Binding-site contacts:
Ligand atom C4 contacts residue ASN107 of chain 1.A at 4.2 Å.
Ligand atom O6 contacts residue VAL153 of chain 1.A at 3.8 Å.
Ligand atom C1 contacts residue ASN110 of chain 1.A at 3.4 Å.
Ligand atom C8 contacts residue ALA108 of chain 1.A at 4.3 Å (hydrophobic).
Ligand atom O5 contacts residue ASN110 of chain 1.A at 3.4 Å (h-bond).
Ligand atom O7 contacts residue ASN107 of chain 1.A at 3.3 Å (h-bond).
Ligand atom C2 contacts residue THR109 of chain 1.A at 3.9 Å.
Ligand atom C6 contacts residue ASN110 of chain 1.A at 4.2 Å.
Ligand atom C1 contacts residue THR109 of chain 1.A at 3.7 Å.
Ligand atom N2 contacts residue ASN107 of chain 1.A at 2.9 Å (h-bond).
Ligand atom C6 contacts residue VAL112 of chain 1.A at 3.7 Å (hydrophobic).
Ligand atom O6 contacts residue VAL112 of chain 1.A at 3.5 Å.
Ligand atom C2 contacts residue ASN110 of chain 1.A at 4.5 Å.
Ligand atom O7 contacts residue GLU136 of chain 1.A at 4.0 Å.
Ligand atom C7 contacts residue ASN107 of chain 1.A at 3.3 Å.
Ligand atom O5 contacts residue ASN107 of chain 1.A at 2.4 Å (h-bond).
Ligand atom C2 contacts residue ASN107 of chain 1.A at 2.4 Å.
Ligand atom O5 contacts residue VAL112 of chain 1.A at 4.2 Å.
Ligand atom O6 contacts residue ASN110 of chain 1.A at 3.8 Å.
Ligand atom C3 contacts residue THR109 of chain 1.A at 4.0 Å.
Ligand atom C1 contacts residue ASN107 of chain 1.A at 1.4 Å.
Ligand atom C5 contacts residue ASN107 of chain 1.A at 3.7 Å.
Ligand atom C8 contacts residue ASN107 of chain 1.A at 4.4 Å.
Ligand atom C5 contacts residue VAL112 of chain 1.A at 4.4 Å (hydrophobic).
Ligand atom C7 contacts residue THR109 of chain 1.A at 4.4 Å.
Ligand atom N2 contacts residue THR109 of chain 1.A at 3.4 Å.
Ligand atom C3 contacts residue ASN107 of chain 1.A at 3.8 Å.
Ligand atom C5 contacts residue ASN110 of chain 1.A at 3.4 Å.

The protein below binds the small molecule below.
Small molecule (SMILES): CC(=O)N[C@@H]1[C@@H](O)[C@H](O)[C@@H](CO)O[C@H]1O

Sequence of chain 1.A:
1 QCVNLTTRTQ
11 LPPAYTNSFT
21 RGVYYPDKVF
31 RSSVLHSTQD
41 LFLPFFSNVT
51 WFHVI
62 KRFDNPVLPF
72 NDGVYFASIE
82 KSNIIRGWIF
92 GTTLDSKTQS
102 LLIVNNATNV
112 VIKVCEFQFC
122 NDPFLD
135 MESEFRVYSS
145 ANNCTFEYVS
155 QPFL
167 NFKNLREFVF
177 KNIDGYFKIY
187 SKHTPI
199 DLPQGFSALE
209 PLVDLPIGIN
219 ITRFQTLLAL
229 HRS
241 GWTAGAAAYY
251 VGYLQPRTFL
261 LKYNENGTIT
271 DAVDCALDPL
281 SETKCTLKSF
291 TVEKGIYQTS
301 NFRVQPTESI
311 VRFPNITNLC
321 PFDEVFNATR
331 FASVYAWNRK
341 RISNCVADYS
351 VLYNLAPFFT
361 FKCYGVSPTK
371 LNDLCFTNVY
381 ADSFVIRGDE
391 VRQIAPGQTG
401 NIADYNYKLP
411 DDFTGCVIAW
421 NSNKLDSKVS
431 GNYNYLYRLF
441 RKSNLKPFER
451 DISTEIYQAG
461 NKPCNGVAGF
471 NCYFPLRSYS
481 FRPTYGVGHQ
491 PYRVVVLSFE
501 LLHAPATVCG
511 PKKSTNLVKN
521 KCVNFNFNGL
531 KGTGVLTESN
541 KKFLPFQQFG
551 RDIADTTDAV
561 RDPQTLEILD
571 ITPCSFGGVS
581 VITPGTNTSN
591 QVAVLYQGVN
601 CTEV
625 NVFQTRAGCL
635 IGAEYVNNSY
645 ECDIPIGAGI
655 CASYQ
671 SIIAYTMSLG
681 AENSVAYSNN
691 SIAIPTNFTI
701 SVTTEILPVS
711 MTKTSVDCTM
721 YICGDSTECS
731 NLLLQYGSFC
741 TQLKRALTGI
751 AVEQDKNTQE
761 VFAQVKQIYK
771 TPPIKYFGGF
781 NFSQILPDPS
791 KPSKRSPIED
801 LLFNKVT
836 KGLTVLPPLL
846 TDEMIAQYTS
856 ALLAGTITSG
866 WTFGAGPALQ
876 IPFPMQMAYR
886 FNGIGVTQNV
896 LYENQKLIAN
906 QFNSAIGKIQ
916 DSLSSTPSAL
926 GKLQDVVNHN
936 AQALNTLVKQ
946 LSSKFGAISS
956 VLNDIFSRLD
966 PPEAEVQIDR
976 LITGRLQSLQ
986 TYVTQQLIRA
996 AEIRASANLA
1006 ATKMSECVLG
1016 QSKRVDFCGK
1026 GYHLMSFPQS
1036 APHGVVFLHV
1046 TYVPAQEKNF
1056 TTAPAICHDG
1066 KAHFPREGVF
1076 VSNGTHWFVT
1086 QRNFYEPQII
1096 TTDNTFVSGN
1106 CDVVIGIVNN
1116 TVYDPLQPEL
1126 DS